Binding-site contacts:
Ligand atom C1 contacts residue ASN276 of chain 1.B at 1.4 Å.
Ligand atom C3 contacts residue ASN276 of chain 1.B at 3.7 Å.
Ligand atom O7 contacts residue ASN276 of chain 1.B at 4.1 Å.
Ligand atom C1 contacts residue ALA279 of chain 1.B at 4.2 Å (hydrophobic).
Ligand atom C4 contacts residue ASN276 of chain 1.B at 4.0 Å.
Ligand atom C2 contacts residue ASN276 of chain 1.B at 2.3 Å.
Ligand atom O5 contacts residue ASN276 of chain 1.B at 2.3 Å (h-bond).
Ligand atom O6 contacts residue VAL334 of chain 1.B at 3.1 Å.
Ligand atom C8 contacts residue ASN276 of chain 1.B at 3.6 Å.
Ligand atom O5 contacts residue ASN273 of chain 1.B at 4.1 Å.
Ligand atom C7 contacts residue ASN276 of chain 1.B at 3.4 Å.
Ligand atom C5 contacts residue ASN276 of chain 1.B at 3.6 Å.
Ligand atom C6 contacts residue VAL334 of chain 1.B at 3.8 Å (hydrophobic).
Ligand atom N2 contacts residue ASN276 of chain 1.B at 2.9 Å (h-bond).
Ligand atom C1 contacts residue ASN273 of chain 1.B at 4.3 Å.
Ligand atom O5 contacts residue ALA279 of chain 1.B at 3.9 Å.

A small-molecule ligand and the protein it binds are described below.
Small molecule (SMILES): CC(=O)N[C@@H]1[C@@H](O)[C@H](O)[C@@H](CO)O[C@H]1O

Sequence of chain 1.B:
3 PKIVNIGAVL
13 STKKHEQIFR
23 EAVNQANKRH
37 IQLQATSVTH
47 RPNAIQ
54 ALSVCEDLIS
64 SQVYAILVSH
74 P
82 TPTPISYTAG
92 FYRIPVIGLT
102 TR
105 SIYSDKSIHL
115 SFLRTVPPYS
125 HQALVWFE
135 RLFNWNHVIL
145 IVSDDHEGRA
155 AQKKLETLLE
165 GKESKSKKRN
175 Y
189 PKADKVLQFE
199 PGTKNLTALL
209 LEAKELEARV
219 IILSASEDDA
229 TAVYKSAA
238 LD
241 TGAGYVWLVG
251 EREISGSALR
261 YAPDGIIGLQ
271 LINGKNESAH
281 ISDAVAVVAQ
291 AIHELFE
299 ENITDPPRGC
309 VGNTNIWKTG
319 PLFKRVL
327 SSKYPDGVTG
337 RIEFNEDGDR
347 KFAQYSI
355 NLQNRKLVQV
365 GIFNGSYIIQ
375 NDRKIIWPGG